Binding-site contacts:
Ligand atom C1 contacts residue ASN318 of chain 1.C at 1.4 Å.
Ligand atom C4 contacts residue ASN318 of chain 1.C at 4.2 Å.
Ligand atom O6 contacts residue ASN318 of chain 1.C at 4.3 Å.
Ligand atom N2 contacts residue ASN318 of chain 1.C at 2.8 Å (h-bond).
Ligand atom O5 contacts residue ASN318 of chain 1.C at 2.4 Å (h-bond).
Ligand atom C7 contacts residue ASN318 of chain 1.C at 3.1 Å.
Ligand atom C2 contacts residue ASN318 of chain 1.C at 2.4 Å.
Ligand atom C7 contacts residue GLN567 of chain 1.C at 4.3 Å.
Ligand atom N2 contacts residue GLN567 of chain 1.C at 3.8 Å.
Ligand atom C3 contacts residue ASN318 of chain 1.C at 3.7 Å.
Ligand atom C8 contacts residue GLN567 of chain 1.C at 3.8 Å.
Ligand atom O7 contacts residue ASN318 of chain 1.C at 3.0 Å (h-bond).
Ligand atom C6 contacts residue ASN318 of chain 1.C at 4.5 Å.
Ligand atom C8 contacts residue ASN318 of chain 1.C at 4.3 Å.
Ligand atom C5 contacts residue ASN318 of chain 1.C at 3.6 Å.

Sequence of chain 1.C:
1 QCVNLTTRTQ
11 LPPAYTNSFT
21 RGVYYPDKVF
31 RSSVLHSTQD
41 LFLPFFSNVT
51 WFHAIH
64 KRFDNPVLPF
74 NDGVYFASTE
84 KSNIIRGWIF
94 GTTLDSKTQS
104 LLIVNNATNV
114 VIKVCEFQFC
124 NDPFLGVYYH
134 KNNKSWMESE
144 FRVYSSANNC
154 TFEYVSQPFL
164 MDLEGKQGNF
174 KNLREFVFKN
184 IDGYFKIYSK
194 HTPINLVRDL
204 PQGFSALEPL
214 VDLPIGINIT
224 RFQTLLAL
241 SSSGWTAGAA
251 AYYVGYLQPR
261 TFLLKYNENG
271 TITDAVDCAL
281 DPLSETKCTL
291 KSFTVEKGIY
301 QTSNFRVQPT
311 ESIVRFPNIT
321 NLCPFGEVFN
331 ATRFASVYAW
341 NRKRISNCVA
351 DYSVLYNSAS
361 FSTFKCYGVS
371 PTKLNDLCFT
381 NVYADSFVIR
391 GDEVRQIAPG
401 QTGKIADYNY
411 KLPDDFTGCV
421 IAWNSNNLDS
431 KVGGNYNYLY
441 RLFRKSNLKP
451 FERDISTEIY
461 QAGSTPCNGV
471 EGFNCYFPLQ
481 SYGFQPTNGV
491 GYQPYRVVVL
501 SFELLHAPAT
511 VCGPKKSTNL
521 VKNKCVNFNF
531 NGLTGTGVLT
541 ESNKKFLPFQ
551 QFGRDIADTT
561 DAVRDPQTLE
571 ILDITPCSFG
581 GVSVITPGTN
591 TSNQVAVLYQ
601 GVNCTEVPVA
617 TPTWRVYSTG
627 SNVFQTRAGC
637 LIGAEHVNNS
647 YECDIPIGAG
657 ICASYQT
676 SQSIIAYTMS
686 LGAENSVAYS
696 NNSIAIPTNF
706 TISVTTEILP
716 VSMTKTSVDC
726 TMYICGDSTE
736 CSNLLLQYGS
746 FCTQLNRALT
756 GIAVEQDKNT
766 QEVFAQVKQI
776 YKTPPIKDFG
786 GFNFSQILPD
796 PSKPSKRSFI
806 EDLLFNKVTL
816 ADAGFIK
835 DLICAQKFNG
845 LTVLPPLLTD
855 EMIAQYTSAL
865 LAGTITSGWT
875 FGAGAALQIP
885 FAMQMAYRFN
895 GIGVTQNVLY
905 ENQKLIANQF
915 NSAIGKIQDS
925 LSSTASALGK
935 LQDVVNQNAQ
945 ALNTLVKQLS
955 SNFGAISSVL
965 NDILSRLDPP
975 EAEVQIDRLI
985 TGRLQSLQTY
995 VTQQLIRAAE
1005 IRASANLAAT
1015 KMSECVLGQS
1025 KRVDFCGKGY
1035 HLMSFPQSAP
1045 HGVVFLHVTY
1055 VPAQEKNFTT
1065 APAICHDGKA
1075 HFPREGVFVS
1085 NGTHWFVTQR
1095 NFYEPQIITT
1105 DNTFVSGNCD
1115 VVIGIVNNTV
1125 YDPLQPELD

The protein below binds the small molecule below.
Small molecule (SMILES): CC(=O)N[C@@H]1[C@@H](O)[C@H](O)[C@@H](CO)O[C@H]1O